Sequence of chain 1.A:
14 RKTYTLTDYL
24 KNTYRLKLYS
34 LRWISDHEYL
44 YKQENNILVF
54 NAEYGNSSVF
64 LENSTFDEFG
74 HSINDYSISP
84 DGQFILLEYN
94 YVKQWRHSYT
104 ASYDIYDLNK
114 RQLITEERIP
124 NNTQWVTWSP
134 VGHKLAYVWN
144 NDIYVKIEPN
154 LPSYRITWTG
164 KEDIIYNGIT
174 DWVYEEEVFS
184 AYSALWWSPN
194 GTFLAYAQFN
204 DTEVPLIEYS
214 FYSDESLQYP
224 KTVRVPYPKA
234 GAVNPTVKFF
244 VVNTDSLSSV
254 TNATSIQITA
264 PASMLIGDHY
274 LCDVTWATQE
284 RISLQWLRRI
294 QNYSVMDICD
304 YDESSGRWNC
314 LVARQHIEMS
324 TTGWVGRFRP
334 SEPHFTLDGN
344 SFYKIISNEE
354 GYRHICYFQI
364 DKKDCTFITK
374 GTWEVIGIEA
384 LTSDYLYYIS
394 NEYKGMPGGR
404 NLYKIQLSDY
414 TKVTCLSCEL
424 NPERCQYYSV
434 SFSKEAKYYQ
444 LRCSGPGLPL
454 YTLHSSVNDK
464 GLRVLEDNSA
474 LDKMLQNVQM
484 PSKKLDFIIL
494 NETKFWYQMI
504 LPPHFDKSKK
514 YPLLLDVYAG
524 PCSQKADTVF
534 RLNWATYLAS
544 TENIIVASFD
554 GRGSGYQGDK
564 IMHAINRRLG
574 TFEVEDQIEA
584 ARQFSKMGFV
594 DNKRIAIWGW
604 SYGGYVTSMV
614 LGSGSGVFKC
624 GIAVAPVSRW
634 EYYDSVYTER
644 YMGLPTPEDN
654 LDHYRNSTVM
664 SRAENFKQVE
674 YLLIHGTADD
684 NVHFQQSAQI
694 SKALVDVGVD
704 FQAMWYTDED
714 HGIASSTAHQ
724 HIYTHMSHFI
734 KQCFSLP

Binding-site contacts:
Ligand atom C3 contacts residue ASN255 of chain 1.A at 3.6 Å.
Ligand atom O7 contacts residue VAL253 of chain 1.A at 3.9 Å.
Ligand atom C4 contacts residue ASN255 of chain 1.A at 4.2 Å.
Ligand atom O7 contacts residue TRP161 of chain 1.A at 3.8 Å.
Ligand atom N2 contacts residue ASN255 of chain 1.A at 3.1 Å (h-bond).
Ligand atom C5 contacts residue ASN255 of chain 1.A at 3.7 Å.
Ligand atom O5 contacts residue TRP161 of chain 1.A at 4.0 Å.
Ligand atom C1 contacts residue ASN255 of chain 1.A at 1.5 Å.
Ligand atom C7 contacts residue ASN255 of chain 1.A at 3.2 Å.
Ligand atom O5 contacts residue ASN255 of chain 1.A at 2.4 Å (h-bond).
Ligand atom O3 contacts residue ASN255 of chain 1.A at 4.1 Å.
Ligand atom C1 contacts residue TRP161 of chain 1.A at 3.7 Å (hydrophobic).
Ligand atom O7 contacts residue ASN255 of chain 1.A at 3.3 Å (h-bond).
Ligand atom C5 contacts residue TRP161 of chain 1.A at 4.0 Å (hydrophobic).
Ligand atom C8 contacts residue TRP161 of chain 1.A at 4.0 Å (hydrophobic).
Ligand atom C8 contacts residue ASN255 of chain 1.A at 3.5 Å.
Ligand atom C8 contacts residue VAL253 of chain 1.A at 4.3 Å (hydrophobic).
Ligand atom N2 contacts residue TRP161 of chain 1.A at 4.2 Å.
Ligand atom C2 contacts residue ASN255 of chain 1.A at 2.3 Å.
Ligand atom C7 contacts residue TRP161 of chain 1.A at 4.3 Å (hydrophobic).
Ligand atom C6 contacts residue TRP161 of chain 1.A at 4.3 Å (hydrophobic).

This small molecule binds to this protein.
Small molecule (SMILES): CC(=O)N[C@H]1[C@H](O[C@H]2[C@H](O)[C@@H](NC(C)=O)CO[C@@H]2CO)O[C@H](CO)[C@@H](O)[C@@H]1O